Sequence of chain 1.A:
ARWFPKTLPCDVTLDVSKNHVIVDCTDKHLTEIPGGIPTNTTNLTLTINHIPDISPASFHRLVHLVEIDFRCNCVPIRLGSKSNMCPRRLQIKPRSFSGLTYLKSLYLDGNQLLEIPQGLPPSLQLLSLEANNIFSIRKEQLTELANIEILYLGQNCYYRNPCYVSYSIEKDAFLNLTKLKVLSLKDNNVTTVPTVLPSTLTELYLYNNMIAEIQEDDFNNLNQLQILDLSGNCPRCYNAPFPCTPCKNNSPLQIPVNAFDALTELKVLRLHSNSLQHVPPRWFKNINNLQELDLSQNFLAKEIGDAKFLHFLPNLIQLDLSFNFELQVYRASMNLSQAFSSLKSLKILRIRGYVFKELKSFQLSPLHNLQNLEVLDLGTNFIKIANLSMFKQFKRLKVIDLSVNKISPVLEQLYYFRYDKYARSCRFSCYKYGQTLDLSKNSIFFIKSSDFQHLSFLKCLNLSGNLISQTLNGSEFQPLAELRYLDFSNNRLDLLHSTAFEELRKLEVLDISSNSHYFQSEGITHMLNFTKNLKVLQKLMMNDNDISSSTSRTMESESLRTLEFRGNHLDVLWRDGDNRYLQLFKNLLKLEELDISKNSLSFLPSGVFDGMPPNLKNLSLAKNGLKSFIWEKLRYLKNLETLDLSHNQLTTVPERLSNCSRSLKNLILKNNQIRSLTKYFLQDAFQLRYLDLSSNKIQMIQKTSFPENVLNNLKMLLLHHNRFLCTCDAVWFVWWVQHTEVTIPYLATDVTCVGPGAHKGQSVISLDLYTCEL

A small-molecule ligand and the protein it binds are described below.
Small molecule (SMILES): CC(=O)N[C@@H]1[C@@H](O)[C@H](O)[C@@H](CO)O[C@H]1O

Binding-site contacts:
Ligand atom C7 contacts residue ASN568 of chain 1.A at 3.3 Å.
Ligand atom C4 contacts residue MET566 of chain 1.A at 4.4 Å (hydrophobic).
Ligand atom C2 contacts residue MET566 of chain 1.A at 4.5 Å (hydrophobic).
Ligand atom O5 contacts residue ASN568 of chain 1.A at 2.3 Å (h-bond).
Ligand atom O6 contacts residue MET566 of chain 1.A at 4.1 Å.
Ligand atom C8 contacts residue LYS571 of chain 1.A at 4.3 Å.
Ligand atom C3 contacts residue SER537 of chain 1.A at 4.1 Å.
Ligand atom C7 contacts residue SER537 of chain 1.A at 3.6 Å.
Ligand atom O6 contacts residue THR590 of chain 1.A at 4.0 Å.
Ligand atom C5 contacts residue ASN568 of chain 1.A at 3.6 Å.
Ligand atom N2 contacts residue ASN568 of chain 1.A at 3.0 Å (h-bond).
Ligand atom O5 contacts residue MET566 of chain 1.A at 3.4 Å.
Ligand atom C8 contacts residue SER537 of chain 1.A at 3.4 Å.
Ligand atom C3 contacts residue ASN568 of chain 1.A at 3.8 Å.
Ligand atom C1 contacts residue ASN568 of chain 1.A at 1.4 Å.
Ligand atom O3 contacts residue SER537 of chain 1.A at 4.4 Å.
Ligand atom C2 contacts residue ASN568 of chain 1.A at 2.5 Å.
Ligand atom C1 contacts residue SER537 of chain 1.A at 4.3 Å.
Ligand atom O7 contacts residue ASN568 of chain 1.A at 3.2 Å (h-bond).
Ligand atom O7 contacts residue LYS571 of chain 1.A at 3.9 Å.
Ligand atom N2 contacts residue SER537 of chain 1.A at 2.9 Å (h-bond).
Ligand atom C8 contacts residue ASN568 of chain 1.A at 3.9 Å.
Ligand atom O6 contacts residue SER591 of chain 1.A at 3.7 Å.
Ligand atom C5 contacts residue MET566 of chain 1.A at 3.4 Å (hydrophobic).
Ligand atom C8 contacts residue ASN572 of chain 1.A at 3.8 Å.
Ligand atom O5 contacts residue SER591 of chain 1.A at 3.9 Å.
Ligand atom C3 contacts residue MET566 of chain 1.A at 4.4 Å (hydrophobic).
Ligand atom C4 contacts residue ASN568 of chain 1.A at 4.2 Å.
Ligand atom C2 contacts residue SER537 of chain 1.A at 3.9 Å.
Ligand atom C1 contacts residue MET566 of chain 1.A at 3.3 Å (hydrophobic).
Ligand atom C1 contacts residue SER591 of chain 1.A at 4.3 Å.
Ligand atom C6 contacts residue MET566 of chain 1.A at 4.3 Å (hydrophobic).